Binding-site contacts:
Ligand atom C3 contacts residue ASN264 of chain 1.A at 3.7 Å.
Ligand atom C7 contacts residue ASN264 of chain 1.A at 2.8 Å.
Ligand atom C4 contacts residue ASN264 of chain 1.A at 4.2 Å.
Ligand atom N2 contacts residue ASN264 of chain 1.A at 2.6 Å (h-bond).
Ligand atom C2 contacts residue ASN264 of chain 1.A at 2.3 Å.
Ligand atom O5 contacts residue ASN264 of chain 1.A at 2.5 Å (h-bond).
Ligand atom O7 contacts residue ASP265 of chain 1.A at 3.8 Å.
Ligand atom C7 contacts residue THR266 of chain 1.A at 3.6 Å.
Ligand atom O7 contacts residue ASN264 of chain 1.A at 1.7 Å (h-bond).
Ligand atom C5 contacts residue ASN264 of chain 1.A at 3.8 Å.
Ligand atom C6 contacts residue THR266 of chain 1.A at 4.4 Å.
Ligand atom C1 contacts residue THR266 of chain 1.A at 3.4 Å.
Ligand atom C8 contacts residue THR266 of chain 1.A at 3.8 Å.
Ligand atom C5 contacts residue THR266 of chain 1.A at 3.7 Å.
Ligand atom O7 contacts residue THR266 of chain 1.A at 3.1 Å.
Ligand atom C8 contacts residue ASN264 of chain 1.A at 4.0 Å.
Ligand atom C1 contacts residue ASN264 of chain 1.A at 1.5 Å.
Ligand atom O5 contacts residue THR266 of chain 1.A at 3.4 Å (h-bond).

This protein binds this small molecule.
Small molecule (SMILES): CC(=O)N[C@@H]1[C@@H](O)[C@H](O)[C@@H](CO)O[C@H]1O

Sequence of chain 1.A:
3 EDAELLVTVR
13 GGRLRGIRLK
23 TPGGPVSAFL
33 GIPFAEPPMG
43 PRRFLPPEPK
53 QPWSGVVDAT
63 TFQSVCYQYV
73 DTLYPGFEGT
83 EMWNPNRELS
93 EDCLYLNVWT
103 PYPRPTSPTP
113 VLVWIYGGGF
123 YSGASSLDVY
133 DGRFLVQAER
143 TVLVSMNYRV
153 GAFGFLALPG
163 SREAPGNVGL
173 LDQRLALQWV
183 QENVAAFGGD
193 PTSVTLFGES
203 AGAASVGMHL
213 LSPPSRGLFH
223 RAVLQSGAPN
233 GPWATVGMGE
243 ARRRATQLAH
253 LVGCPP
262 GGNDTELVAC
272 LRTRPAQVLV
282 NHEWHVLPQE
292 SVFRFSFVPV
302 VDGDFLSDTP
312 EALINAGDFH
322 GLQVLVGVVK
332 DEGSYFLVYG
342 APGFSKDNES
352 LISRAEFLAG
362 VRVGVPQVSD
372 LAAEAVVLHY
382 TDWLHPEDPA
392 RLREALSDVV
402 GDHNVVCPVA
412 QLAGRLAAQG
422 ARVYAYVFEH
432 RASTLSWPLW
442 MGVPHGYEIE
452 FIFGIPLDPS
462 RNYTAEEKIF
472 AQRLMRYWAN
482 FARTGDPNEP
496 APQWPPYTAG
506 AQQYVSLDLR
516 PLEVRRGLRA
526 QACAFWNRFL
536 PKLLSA